Sequence of chain 13.E:
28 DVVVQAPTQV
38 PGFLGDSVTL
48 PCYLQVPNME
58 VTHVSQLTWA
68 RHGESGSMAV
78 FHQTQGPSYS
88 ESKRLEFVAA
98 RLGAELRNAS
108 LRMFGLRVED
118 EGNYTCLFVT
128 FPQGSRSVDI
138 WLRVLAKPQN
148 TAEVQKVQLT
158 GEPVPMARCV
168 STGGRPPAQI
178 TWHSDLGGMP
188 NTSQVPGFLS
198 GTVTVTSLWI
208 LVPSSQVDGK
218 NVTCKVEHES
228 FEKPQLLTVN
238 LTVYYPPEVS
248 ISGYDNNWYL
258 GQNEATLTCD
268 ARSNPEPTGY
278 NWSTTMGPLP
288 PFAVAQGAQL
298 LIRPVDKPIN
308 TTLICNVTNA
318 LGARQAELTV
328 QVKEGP

The small molecule below binds the protein below.
Small molecule (SMILES): CC(=O)N[C@H]1[C@H](O[C@H]2[C@H](O)[C@@H](NC(C)=O)CO[C@@H]2CO)O[C@H](CO)[C@@H](O)[C@@H]1O

Binding-site contacts:
Ligand atom C1 contacts residue ASN188 of chain 13.E at 1.4 Å.
Ligand atom C4 contacts residue ASN188 of chain 13.E at 4.2 Å.
Ligand atom O6 contacts residue ASN188 of chain 13.E at 4.5 Å.
Ligand atom C2 contacts residue ASN188 of chain 13.E at 2.6 Å.
Ligand atom O5 contacts residue ASN188 of chain 13.E at 2.3 Å (h-bond).
Ligand atom C3 contacts residue ASN188 of chain 13.E at 3.9 Å.
Ligand atom O7 contacts residue ASN188 of chain 13.E at 4.2 Å.
Ligand atom C7 contacts residue ASN188 of chain 13.E at 3.9 Å.
Ligand atom N2 contacts residue ASN188 of chain 13.E at 3.1 Å (h-bond).
Ligand atom C5 contacts residue ASN188 of chain 13.E at 3.6 Å.